Sequence of chain 52.A:
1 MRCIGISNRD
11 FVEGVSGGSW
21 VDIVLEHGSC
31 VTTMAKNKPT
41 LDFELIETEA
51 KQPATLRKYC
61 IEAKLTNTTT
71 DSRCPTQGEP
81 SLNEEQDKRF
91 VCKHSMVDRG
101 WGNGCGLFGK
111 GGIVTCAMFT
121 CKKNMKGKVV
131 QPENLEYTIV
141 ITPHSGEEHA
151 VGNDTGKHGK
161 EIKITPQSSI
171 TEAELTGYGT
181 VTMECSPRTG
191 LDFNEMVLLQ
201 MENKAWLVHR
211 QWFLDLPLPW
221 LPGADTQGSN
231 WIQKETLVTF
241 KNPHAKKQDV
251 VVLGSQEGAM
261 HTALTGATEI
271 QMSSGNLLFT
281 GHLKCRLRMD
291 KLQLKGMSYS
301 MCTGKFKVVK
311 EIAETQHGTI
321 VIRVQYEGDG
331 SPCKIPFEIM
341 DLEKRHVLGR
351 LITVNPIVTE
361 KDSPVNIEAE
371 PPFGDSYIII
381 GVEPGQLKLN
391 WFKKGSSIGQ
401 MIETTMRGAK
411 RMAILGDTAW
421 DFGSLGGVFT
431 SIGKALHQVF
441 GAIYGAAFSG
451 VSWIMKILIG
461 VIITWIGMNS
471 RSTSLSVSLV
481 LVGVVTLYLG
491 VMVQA

A small-molecule ligand and the protein it binds are described below.
Small molecule (SMILES): CC(=O)N[C@@H]1[C@@H](O)[C@H](O)[C@@H](CO)O[C@H]1O

Binding-site contacts:
Ligand atom C3 contacts residue ASN67 of chain 52.A at 3.8 Å.
Ligand atom O5 contacts residue ASN67 of chain 52.A at 2.4 Å (h-bond).
Ligand atom N2 contacts residue ASN67 of chain 52.A at 2.9 Å (h-bond).
Ligand atom C4 contacts residue ASN67 of chain 52.A at 4.2 Å.
Ligand atom C2 contacts residue ASN67 of chain 52.A at 2.5 Å.
Ligand atom C8 contacts residue MET118 of chain 52.A at 4.3 Å (hydrophobic).
Ligand atom O7 contacts residue ASN67 of chain 52.A at 4.3 Å.
Ligand atom C7 contacts residue ASN67 of chain 52.A at 3.9 Å.
Ligand atom C1 contacts residue ASN67 of chain 52.A at 1.4 Å.
Ligand atom C8 contacts residue PHE90 of chain 52.A at 3.7 Å (hydrophobic).
Ligand atom C8 contacts residue ASN67 of chain 52.A at 4.3 Å.
Ligand atom C5 contacts residue ASN67 of chain 52.A at 3.7 Å.